Binding-site contacts:
Ligand atom C6 contacts residue HIS50 of chain 1.B at 3.5 Å.
Ligand atom C4 contacts residue CA1 of chain 1.H at 3.4 Å.
Ligand atom C6 contacts residue ASP100 of chain 1.B at 3.5 Å.
Ligand atom C4 contacts residue THR104 of chain 1.B at 3.5 Å.
Ligand atom O4 contacts residue TYR36 of chain 1.B at 3.1 Å (h-bond).
Ligand atom O4 contacts residue THR104 of chain 1.B at 3.5 Å (h-bond).
Ligand atom C4 contacts residue ASP100 of chain 1.B at 3.5 Å.
Ligand atom O4 contacts residue ASP100 of chain 1.B at 2.6 Å (salt-bridge).
Ligand atom O2 contacts residue 04G1 of chain 1.I at 2.7 Å (h-bond).
Ligand atom C4 contacts residue 04G1 of chain 1.I at 4.1 Å.
Ligand atom C6 contacts residue CYS62 of chain 1.B at 4.0 Å (hydrophobic).
Ligand atom C3 contacts residue ASN107 of chain 1.B at 4.0 Å.
Ligand atom O5 contacts residue HIS50 of chain 1.B at 3.3 Å (h-bond).
Ligand atom O6 contacts residue GLN53 of chain 1.B at 2.7 Å (h-bond).
Ligand atom O4 contacts residue CA1 of chain 1.H at 2.5 Å.
Ligand atom C5 contacts residue GLN53 of chain 1.B at 3.6 Å.
Ligand atom O3 contacts residue TYR36 of chain 1.B at 3.6 Å (h-bond).
Ligand atom C4 contacts residue TYR36 of chain 1.B at 4.1 Å (hydrophobic).
Ligand atom O3 contacts residue CA1 of chain 1.H at 2.5 Å.
Ligand atom O5 contacts residue GLN53 of chain 1.B at 3.9 Å.
Ligand atom C3 contacts residue 04G1 of chain 1.I at 3.6 Å.
Ligand atom O3 contacts residue THR104 of chain 1.B at 3.2 Å (h-bond).
Ligand atom C3 contacts residue THR104 of chain 1.B at 4.0 Å.
Ligand atom C3 contacts residue TYR36 of chain 1.B at 3.9 Å (hydrophobic).
Ligand atom C2 contacts residue CA1 of chain 1.H at 3.9 Å.
Ligand atom O2 contacts residue TYR36 of chain 1.B at 4.0 Å.
Ligand atom C1 contacts residue 04G1 of chain 1.I at 1.4 Å.
Ligand atom C5 contacts residue HIS50 of chain 1.B at 4.0 Å.
Ligand atom O2 contacts residue ASN107 of chain 1.B at 2.9 Å (h-bond).
Ligand atom C2 contacts residue TYR36 of chain 1.B at 3.4 Å (hydrophobic).
Ligand atom C2 contacts residue 04G1 of chain 1.I at 2.3 Å.
Ligand atom O6 contacts residue HIS50 of chain 1.B at 2.8 Å (h-bond).
Ligand atom C5 contacts residue 04G1 of chain 1.I at 3.6 Å.
Ligand atom O5 contacts residue TYR36 of chain 1.B at 3.6 Å.
Ligand atom C6 contacts residue VAL101 of chain 1.B at 3.9 Å (hydrophobic).
Ligand atom C6 contacts residue GLN53 of chain 1.B at 3.5 Å.
Ligand atom O5 contacts residue 04G1 of chain 1.I at 2.3 Å (h-bond).
Ligand atom C3 contacts residue CA1 of chain 1.H at 3.3 Å.
Ligand atom C2 contacts residue ASN107 of chain 1.B at 3.7 Å.
Ligand atom O3 contacts residue ASN107 of chain 1.B at 3.0 Å (h-bond).

The small molecule below binds the protein below.
Small molecule (SMILES): OC[C@H]1O[C@@H](O)[C@H](O)[C@@H](O)[C@H]1O

Sequence of chain 1.B:
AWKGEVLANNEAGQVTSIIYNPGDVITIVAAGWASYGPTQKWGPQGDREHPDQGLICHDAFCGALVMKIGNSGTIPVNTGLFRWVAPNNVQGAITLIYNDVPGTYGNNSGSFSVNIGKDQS